The small molecule below binds the protein below.
Small molecule (SMILES): Nc1ccn([C@H]2C[C@H](O)[C@@H](COP(=O)(O)O)O2)c(=O)n1

Sequence of chain 1.OA:
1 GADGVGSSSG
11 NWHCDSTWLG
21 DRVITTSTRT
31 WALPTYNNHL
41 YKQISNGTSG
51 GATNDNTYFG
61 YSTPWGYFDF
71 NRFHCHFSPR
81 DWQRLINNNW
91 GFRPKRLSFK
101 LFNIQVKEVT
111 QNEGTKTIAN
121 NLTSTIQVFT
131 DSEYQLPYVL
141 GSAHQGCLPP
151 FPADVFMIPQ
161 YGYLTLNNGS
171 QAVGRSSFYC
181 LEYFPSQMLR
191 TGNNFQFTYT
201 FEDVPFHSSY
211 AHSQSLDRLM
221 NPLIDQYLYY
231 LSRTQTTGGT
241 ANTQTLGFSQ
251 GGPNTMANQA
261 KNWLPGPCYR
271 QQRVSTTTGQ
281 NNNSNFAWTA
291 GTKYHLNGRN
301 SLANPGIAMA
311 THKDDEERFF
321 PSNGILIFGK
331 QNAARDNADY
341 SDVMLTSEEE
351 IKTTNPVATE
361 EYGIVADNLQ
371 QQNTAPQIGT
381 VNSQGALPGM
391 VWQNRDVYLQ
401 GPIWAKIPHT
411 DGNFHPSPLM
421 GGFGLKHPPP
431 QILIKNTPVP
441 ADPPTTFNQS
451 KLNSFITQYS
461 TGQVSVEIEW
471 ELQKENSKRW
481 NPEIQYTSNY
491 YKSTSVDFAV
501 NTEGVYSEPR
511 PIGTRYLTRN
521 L

Binding-site contacts:
Ligand atom C5' contacts residue DA1 of chain 1.LE at 4.4 Å.
Ligand atom O3' contacts residue DA1 of chain 1.LE at 1.6 Å.
Ligand atom O5' contacts residue DA1 of chain 1.LE at 4.3 Å.
Ligand atom C5' contacts residue PRO205 of chain 1.OA at 4.5 Å (hydrophobic).
Ligand atom O3' contacts residue PRO205 of chain 1.OA at 4.2 Å.
Ligand atom C3' contacts residue DA1 of chain 1.LE at 2.6 Å.
Ligand atom C4' contacts residue DA1 of chain 1.LE at 3.9 Å.
Ligand atom C2' contacts residue DA1 of chain 1.LE at 3.1 Å.